A protein and the small-molecule ligand that binds it are described below.
Small molecule (SMILES): CC(C)CCC[C@@H](C)[C@H]1CC[C@H]2[C@@H]3CC=C4C[C@@H](O)CC[C@]4(C)[C@H]3CC[C@]12C

Binding-site contacts:
Ligand atom C24 contacts residue VAL129 of chain 1.A at 4.3 Å (hydrophobic).
Ligand atom C1 contacts residue CLR1 of chain 1.J at 4.3 Å.
Ligand atom C6 contacts residue HIS935 of chain 1.A at 3.8 Å.
Ligand atom C4 contacts residue HIS935 of chain 1.A at 4.5 Å.
Ligand atom C12 contacts residue CLR1 of chain 1.J at 4.1 Å.
Ligand atom C21 contacts residue ILE133 of chain 1.A at 4.3 Å (hydrophobic).
Ligand atom C21 contacts residue CLR1 of chain 1.J at 3.8 Å.
Ligand atom C2 contacts residue LEU140 of chain 1.A at 4.4 Å (hydrophobic).
Ligand atom C5 contacts residue HIS935 of chain 1.A at 4.0 Å.
Ligand atom C7 contacts residue HIS935 of chain 1.A at 3.7 Å.
Ligand atom C3 contacts residue LEU140 of chain 1.A at 4.0 Å (hydrophobic).
Ligand atom C17 contacts residue TYR132 of chain 1.A at 4.4 Å (hydrophobic).
Ligand atom C2 contacts residue CLR1 of chain 1.J at 4.4 Å.
Ligand atom O1 contacts residue LEU140 of chain 1.A at 4.2 Å.
Ligand atom C11 contacts residue CLR1 of chain 1.J at 4.1 Å.
Ligand atom C26 contacts residue VAL129 of chain 1.A at 4.4 Å (hydrophobic).
Ligand atom C9 contacts residue HIS935 of chain 1.A at 4.3 Å.
Ligand atom C1 contacts residue PHE56 of chain 1.A at 4.1 Å (hydrophobic).
Ligand atom C14 contacts residue HIS935 of chain 1.A at 4.4 Å.
Ligand atom C16 contacts residue TYR132 of chain 1.A at 4.3 Å (hydrophobic).
Ligand atom C2 contacts residue PHE56 of chain 1.A at 4.3 Å (hydrophobic).
Ligand atom C11 contacts residue PHE137 of chain 1.A at 4.1 Å (hydrophobic).
Ligand atom C8 contacts residue HIS935 of chain 1.A at 4.4 Å.
Ligand atom C19 contacts residue CLR1 of chain 1.J at 4.2 Å.
Ligand atom C12 contacts residue PHE137 of chain 1.A at 3.6 Å (hydrophobic).

Sequence of chain 1.A:
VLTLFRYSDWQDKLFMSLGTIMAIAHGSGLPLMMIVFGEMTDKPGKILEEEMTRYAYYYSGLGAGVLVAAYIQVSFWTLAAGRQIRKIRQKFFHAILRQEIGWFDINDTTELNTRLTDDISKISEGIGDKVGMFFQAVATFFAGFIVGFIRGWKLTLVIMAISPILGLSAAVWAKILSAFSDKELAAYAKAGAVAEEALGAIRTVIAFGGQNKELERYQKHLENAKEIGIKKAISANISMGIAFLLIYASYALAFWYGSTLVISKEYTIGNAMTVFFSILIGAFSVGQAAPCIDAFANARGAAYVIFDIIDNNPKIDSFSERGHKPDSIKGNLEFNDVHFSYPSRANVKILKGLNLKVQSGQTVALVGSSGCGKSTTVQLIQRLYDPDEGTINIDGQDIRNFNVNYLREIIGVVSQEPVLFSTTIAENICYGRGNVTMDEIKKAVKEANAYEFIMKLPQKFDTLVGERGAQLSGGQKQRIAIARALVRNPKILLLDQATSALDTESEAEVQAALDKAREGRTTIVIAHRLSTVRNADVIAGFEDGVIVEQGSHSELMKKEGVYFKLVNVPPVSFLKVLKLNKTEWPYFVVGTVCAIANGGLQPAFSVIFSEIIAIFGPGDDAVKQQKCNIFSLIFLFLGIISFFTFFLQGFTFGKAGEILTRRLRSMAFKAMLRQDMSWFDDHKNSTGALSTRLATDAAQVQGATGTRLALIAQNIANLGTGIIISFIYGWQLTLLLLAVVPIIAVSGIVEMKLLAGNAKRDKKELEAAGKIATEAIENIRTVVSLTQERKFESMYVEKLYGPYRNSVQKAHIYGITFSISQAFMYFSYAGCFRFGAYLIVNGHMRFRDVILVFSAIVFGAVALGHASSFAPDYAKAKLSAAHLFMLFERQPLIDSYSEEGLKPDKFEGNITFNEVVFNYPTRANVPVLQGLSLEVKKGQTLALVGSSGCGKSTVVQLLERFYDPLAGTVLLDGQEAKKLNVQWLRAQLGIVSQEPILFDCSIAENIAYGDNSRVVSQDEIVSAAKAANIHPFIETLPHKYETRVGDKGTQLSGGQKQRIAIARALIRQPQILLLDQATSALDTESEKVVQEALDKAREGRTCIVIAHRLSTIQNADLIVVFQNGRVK